Sequence of chain 2.C:
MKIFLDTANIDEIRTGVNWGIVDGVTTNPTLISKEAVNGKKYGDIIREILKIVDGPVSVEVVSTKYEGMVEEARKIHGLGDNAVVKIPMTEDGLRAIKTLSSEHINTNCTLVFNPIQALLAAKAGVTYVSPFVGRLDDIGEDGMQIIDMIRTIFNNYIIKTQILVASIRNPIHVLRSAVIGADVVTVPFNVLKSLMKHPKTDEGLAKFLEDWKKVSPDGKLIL

Sequence of chain 2.D:
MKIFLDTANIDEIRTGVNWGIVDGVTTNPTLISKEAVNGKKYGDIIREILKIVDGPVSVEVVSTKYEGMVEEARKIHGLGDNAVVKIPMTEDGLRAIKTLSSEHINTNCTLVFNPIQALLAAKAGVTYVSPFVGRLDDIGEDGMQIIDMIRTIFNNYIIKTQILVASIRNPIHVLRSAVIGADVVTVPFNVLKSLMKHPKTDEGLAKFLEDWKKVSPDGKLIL

This small molecule binds to this protein.
Small molecule (SMILES): O=C(CO)[C@@H](O)[C@H](O)[C@H](O)[C@H](O)COP(=O)(O)O

Binding-site contacts:
Ligand atom C1 contacts residue LYS86 of chain 2.C at 2.4 Å.
Ligand atom O4 contacts residue LYS86 of chain 2.C at 3.5 Å (salt-bridge).
Ligand atom C4 contacts residue PHE132 of chain 2.C at 3.7 Å (hydrophobic).
Ligand atom P1 contacts residue SER167 of chain 2.C at 3.5 Å.
Ligand atom P1 contacts residue ARG135 of chain 2.C at 3.8 Å.
Ligand atom O10 contacts residue ARG135 of chain 2.C at 2.8 Å (salt-bridge).
Ligand atom O3 contacts residue ASN28 of chain 2.C at 3.2 Å (h-bond).
Ligand atom O1 contacts residue SER130 of chain 2.C at 2.9 Å (h-bond).
Ligand atom C6 contacts residue PHE132 of chain 2.C at 3.5 Å (hydrophobic).
Ligand atom C5 contacts residue ASN28 of chain 2.C at 3.7 Å.
Ligand atom C3 contacts residue ASP6 of chain 2.C at 3.3 Å.
Ligand atom O6 contacts residue ASN28 of chain 2.C at 3.3 Å (h-bond).
Ligand atom C1 contacts residue SER130 of chain 2.C at 3.5 Å.
Ligand atom O10 contacts residue SER167 of chain 2.C at 3.6 Å.
Ligand atom O4 contacts residue ASN28 of chain 2.C at 3.0 Å (h-bond).
Ligand atom O3 contacts residue THR27 of chain 2.C at 3.5 Å (h-bond).
Ligand atom C3 contacts residue LYS86 of chain 2.C at 2.4 Å.
Ligand atom C2 contacts residue LYS86 of chain 2.C at 1.3 Å.
Ligand atom O7 contacts residue ARG135 of chain 2.C at 3.2 Å (salt-bridge).
Ligand atom P1 contacts residue ARG169 of chain 2.C at 3.8 Å.
Ligand atom O9 contacts residue SER167 of chain 2.C at 2.8 Å (h-bond).
Ligand atom O3 contacts residue THR26 of chain 2.C at 3.6 Å.
Ligand atom O4 contacts residue PHE132 of chain 2.C at 3.4 Å.
Ligand atom O10 contacts residue ARG169 of chain 2.C at 3.0 Å (salt-bridge).
Ligand atom O3 contacts residue LYS86 of chain 2.C at 2.6 Å (salt-bridge).
Ligand atom O5 contacts residue ASP6 of chain 2.C at 2.5 Å (salt-bridge).
Ligand atom O1 contacts residue LYS86 of chain 2.C at 3.0 Å.
Ligand atom C5 contacts residue ASP6 of chain 2.C at 3.2 Å.
Ligand atom C4 contacts residue LYS86 of chain 2.C at 3.4 Å.
Ligand atom O5 contacts residue SER167 of chain 2.C at 3.0 Å (h-bond).
Ligand atom O7 contacts residue SER167 of chain 2.C at 3.8 Å.
Ligand atom O6 contacts residue ARG135 of chain 2.C at 3.2 Å (salt-bridge).
Ligand atom O1 contacts residue THR26 of chain 2.C at 3.6 Å.
Ligand atom O9 contacts residue ARG169 of chain 2.C at 2.9 Å (salt-bridge).
Ligand atom C4 contacts residue ASN28 of chain 2.C at 3.8 Å.
Ligand atom C1 contacts residue THR110 of chain 2.C at 3.6 Å.
Ligand atom O5 contacts residue ALA166 of chain 2.C at 3.5 Å.
Ligand atom O3 contacts residue ASP6 of chain 2.C at 2.6 Å (salt-bridge).
Ligand atom O6 contacts residue PHE132 of chain 2.C at 3.4 Å.
Ligand atom O1 contacts residue ASN108 of chain 2.C at 3.1 Å (h-bond).